Binding-site contacts:
Ligand atom O4 contacts residue ALA686 of chain 1.C at 3.5 Å.
Ligand atom C5 contacts residue ALA686 of chain 1.C at 3.8 Å (hydrophobic).
Ligand atom N2 contacts residue GLN875 of chain 1.B at 4.2 Å.
Ligand atom C8 contacts residue GLU1052 of chain 1.C at 3.4 Å.
Ligand atom C8 contacts residue LYS1053 of chain 1.C at 4.3 Å.
Ligand atom N2 contacts residue ASN1054 of chain 1.C at 2.9 Å (h-bond).
Ligand atom C5 contacts residue ASN1054 of chain 1.C at 3.7 Å.
Ligand atom C1 contacts residue GLN875 of chain 1.B at 3.9 Å.
Ligand atom C1 contacts residue ASN1054 of chain 1.C at 1.4 Å.
Ligand atom O5 contacts residue ASN1054 of chain 1.C at 2.4 Å (h-bond).
Ligand atom C4 contacts residue ASN1054 of chain 1.C at 4.2 Å.
Ligand atom C8 contacts residue ASN1054 of chain 1.C at 4.4 Å.
Ligand atom C2 contacts residue ASN1054 of chain 1.C at 2.5 Å.
Ligand atom C4 contacts residue ALA686 of chain 1.C at 4.2 Å (hydrophobic).
Ligand atom C6 contacts residue ALA686 of chain 1.C at 3.9 Å (hydrophobic).
Ligand atom C7 contacts residue ASN1054 of chain 1.C at 3.8 Å.
Ligand atom O7 contacts residue ASN1054 of chain 1.C at 4.2 Å.
Ligand atom C3 contacts residue ASN1054 of chain 1.C at 3.8 Å.

Sequence of chain 1.B:
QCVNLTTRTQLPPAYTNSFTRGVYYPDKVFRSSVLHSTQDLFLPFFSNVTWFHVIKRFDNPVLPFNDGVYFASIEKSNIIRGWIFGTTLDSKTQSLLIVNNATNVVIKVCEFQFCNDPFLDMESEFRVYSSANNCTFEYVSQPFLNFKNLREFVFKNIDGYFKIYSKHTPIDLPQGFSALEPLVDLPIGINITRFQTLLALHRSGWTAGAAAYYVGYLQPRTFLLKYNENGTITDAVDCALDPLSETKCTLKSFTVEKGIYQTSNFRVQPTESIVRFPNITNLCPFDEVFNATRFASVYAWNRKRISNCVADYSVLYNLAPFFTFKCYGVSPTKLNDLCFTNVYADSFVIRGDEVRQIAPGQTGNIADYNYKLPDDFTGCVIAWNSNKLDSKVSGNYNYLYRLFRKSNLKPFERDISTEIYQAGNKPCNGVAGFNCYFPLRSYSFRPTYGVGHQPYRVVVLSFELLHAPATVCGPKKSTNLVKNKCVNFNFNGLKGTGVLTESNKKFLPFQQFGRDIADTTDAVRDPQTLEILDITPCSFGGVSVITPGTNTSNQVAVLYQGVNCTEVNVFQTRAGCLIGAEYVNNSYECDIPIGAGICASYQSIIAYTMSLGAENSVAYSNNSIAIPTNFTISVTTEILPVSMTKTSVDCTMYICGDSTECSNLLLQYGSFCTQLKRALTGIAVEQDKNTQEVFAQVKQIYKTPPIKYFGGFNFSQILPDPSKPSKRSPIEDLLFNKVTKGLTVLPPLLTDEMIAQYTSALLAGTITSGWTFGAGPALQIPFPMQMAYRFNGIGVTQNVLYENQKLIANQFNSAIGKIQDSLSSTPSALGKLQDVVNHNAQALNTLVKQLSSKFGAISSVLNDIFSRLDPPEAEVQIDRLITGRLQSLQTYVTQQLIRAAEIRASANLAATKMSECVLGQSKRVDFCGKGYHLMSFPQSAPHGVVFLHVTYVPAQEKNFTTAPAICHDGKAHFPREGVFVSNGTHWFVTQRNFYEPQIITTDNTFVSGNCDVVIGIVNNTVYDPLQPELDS

Sequence of chain 1.C:
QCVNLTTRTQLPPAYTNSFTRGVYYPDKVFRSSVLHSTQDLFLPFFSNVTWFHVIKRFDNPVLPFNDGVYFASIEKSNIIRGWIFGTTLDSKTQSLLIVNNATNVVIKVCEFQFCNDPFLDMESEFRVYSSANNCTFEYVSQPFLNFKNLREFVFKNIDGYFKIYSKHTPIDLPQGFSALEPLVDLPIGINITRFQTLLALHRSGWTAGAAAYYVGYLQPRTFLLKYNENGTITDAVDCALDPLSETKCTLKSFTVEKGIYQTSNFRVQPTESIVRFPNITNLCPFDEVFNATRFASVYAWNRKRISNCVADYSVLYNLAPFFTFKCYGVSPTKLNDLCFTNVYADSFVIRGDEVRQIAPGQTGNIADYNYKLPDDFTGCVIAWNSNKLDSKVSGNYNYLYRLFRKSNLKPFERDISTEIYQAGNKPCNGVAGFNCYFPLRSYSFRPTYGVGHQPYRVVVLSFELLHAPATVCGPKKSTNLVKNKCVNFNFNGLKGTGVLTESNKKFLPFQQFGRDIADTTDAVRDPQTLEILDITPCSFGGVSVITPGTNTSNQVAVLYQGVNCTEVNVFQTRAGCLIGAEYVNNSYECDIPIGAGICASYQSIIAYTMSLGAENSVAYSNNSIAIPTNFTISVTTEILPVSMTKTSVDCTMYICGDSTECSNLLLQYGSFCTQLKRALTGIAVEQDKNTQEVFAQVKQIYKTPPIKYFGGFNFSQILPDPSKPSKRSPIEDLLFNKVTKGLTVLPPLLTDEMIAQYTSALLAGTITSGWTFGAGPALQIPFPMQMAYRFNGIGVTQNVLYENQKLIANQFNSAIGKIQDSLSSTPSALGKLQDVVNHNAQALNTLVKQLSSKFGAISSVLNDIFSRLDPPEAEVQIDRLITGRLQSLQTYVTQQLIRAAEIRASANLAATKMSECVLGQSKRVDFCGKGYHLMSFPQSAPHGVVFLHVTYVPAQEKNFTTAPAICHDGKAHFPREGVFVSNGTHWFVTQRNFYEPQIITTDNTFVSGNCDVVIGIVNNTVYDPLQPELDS

This protein binds this small molecule.
Small molecule (SMILES): CC(=O)N[C@@H]1[C@@H](O)[C@H](O)[C@@H](CO)O[C@H]1O